The small molecule below binds the protein below.
Small molecule (SMILES): OC[C@H]1O[C@@H](O)[C@@H](O)[C@@H](O)[C@@H]1O

Binding-site contacts:
Ligand atom O4 contacts residue TRP497 of chain 1.B at 3.6 Å.
Ligand atom C5 contacts residue GLU532 of chain 1.B at 3.0 Å.
Ligand atom C1 contacts residue TRP497 of chain 1.B at 1.5 Å (hydrophobic).
Ligand atom C1 contacts residue ARG510 of chain 1.B at 3.6 Å.
Ligand atom C4 contacts residue GLU532 of chain 1.B at 4.0 Å.
Ligand atom O3 contacts residue ARG510 of chain 1.B at 4.0 Å.
Ligand atom O5 contacts residue ARG510 of chain 1.B at 4.5 Å.
Ligand atom O4 contacts residue GLN443 of chain 1.B at 4.1 Å.
Ligand atom C2 contacts residue TRP497 of chain 1.B at 2.7 Å (hydrophobic).
Ligand atom O5 contacts residue GLU532 of chain 1.B at 3.3 Å (salt-bridge).
Ligand atom O5 contacts residue TRP497 of chain 1.B at 2.4 Å (h-bond).
Ligand atom C3 contacts residue ARG510 of chain 1.B at 3.3 Å.
Ligand atom C3 contacts residue GLU532 of chain 1.B at 3.9 Å.
Ligand atom C5 contacts residue LYS508 of chain 1.B at 4.3 Å.
Ligand atom C6 contacts residue LYS508 of chain 1.B at 4.2 Å.
Ligand atom C1 contacts residue LYS508 of chain 1.B at 3.8 Å.
Ligand atom C1 contacts residue GLU532 of chain 1.B at 3.7 Å.
Ligand atom C4 contacts residue TRP497 of chain 1.B at 2.7 Å (hydrophobic).
Ligand atom C6 contacts residue GLU532 of chain 1.B at 3.1 Å.
Ligand atom C6 contacts residue TRP497 of chain 1.B at 3.8 Å (hydrophobic).
Ligand atom C3 contacts residue TRP497 of chain 1.B at 2.8 Å (hydrophobic).
Ligand atom O3 contacts residue TRP497 of chain 1.B at 2.1 Å.
Ligand atom C5 contacts residue TRP497 of chain 1.B at 3.0 Å (hydrophobic).
Ligand atom O2 contacts residue TRP497 of chain 1.B at 2.4 Å.
Ligand atom C2 contacts residue ARG510 of chain 1.B at 2.4 Å.
Ligand atom O2 contacts residue ARG510 of chain 1.B at 1.9 Å (salt-bridge).
Ligand atom O2 contacts residue GLU532 of chain 1.B at 4.2 Å.
Ligand atom O6 contacts residue GLU532 of chain 1.B at 2.3 Å (salt-bridge).
Ligand atom O5 contacts residue LYS508 of chain 1.B at 3.2 Å.
Ligand atom C2 contacts residue GLU532 of chain 1.B at 3.2 Å.

Sequence of chain 1.B:
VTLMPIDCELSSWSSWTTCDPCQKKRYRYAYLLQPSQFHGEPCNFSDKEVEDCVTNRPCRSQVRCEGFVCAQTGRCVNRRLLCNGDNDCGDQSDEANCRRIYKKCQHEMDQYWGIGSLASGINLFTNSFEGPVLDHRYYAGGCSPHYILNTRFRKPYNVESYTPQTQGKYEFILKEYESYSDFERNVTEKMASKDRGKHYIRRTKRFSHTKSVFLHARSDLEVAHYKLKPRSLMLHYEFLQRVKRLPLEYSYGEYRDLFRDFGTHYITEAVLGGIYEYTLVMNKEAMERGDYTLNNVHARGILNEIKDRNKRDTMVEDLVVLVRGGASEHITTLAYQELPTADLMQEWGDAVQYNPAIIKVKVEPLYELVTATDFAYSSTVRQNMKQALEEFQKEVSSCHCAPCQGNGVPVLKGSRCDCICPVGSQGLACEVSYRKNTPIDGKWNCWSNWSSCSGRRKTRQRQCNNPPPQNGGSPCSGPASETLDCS